This protein binds this small molecule.
Small molecule (SMILES): OC[C@H]1O[C@@H](O[C@H]2[C@H](O)[C@@H](O)[C@@H](O)O[C@@H]2CO)[C@H](O)[C@@H](O)[C@H]1O

Binding-site contacts:
Ligand atom O6 contacts residue TYR125 of chain 1.D at 3.4 Å.
Ligand atom C2 contacts residue SER211 of chain 1.D at 4.0 Å.
Ligand atom C3 contacts residue ASP83 of chain 1.D at 3.4 Å.
Ligand atom O3 contacts residue TYR125 of chain 1.D at 4.2 Å.
Ligand atom O4 contacts residue ASP83 of chain 1.D at 2.6 Å (salt-bridge).
Ligand atom C6 contacts residue ASP80 of chain 1.D at 4.0 Å.
Ligand atom O5 contacts residue SER211 of chain 1.D at 3.0 Å (h-bond).
Ligand atom O3 contacts residue GLY213 of chain 1.D at 2.9 Å (h-bond).
Ligand atom C5 contacts residue SER211 of chain 1.D at 3.7 Å.
Ligand atom O2 contacts residue LEU212 of chain 1.D at 3.1 Å.
Ligand atom O3 contacts residue GLY103 of chain 1.D at 3.8 Å.
Ligand atom O6 contacts residue GLY214 of chain 1.D at 4.2 Å.
Ligand atom O6 contacts residue ASP80 of chain 1.D at 3.5 Å.
Ligand atom O3 contacts residue ASP83 of chain 1.D at 2.6 Å (salt-bridge).
Ligand atom C3 contacts residue ASN127 of chain 1.D at 4.0 Å.
Ligand atom O3 contacts residue GLY104 of chain 1.D at 3.2 Å (h-bond).
Ligand atom O4 contacts residue GLY214 of chain 1.D at 4.2 Å.
Ligand atom O4 contacts residue ALA82 of chain 1.D at 3.6 Å.
Ligand atom O3 contacts residue LEU212 of chain 1.D at 3.9 Å.
Ligand atom C3 contacts residue GLY213 of chain 1.D at 3.8 Å.
Ligand atom O3 contacts residue ASN127 of chain 1.D at 3.1 Å (h-bond).
Ligand atom O2 contacts residue GLU129 of chain 1.D at 4.1 Å.
Ligand atom C4 contacts residue ALA82 of chain 1.D at 4.2 Å (hydrophobic).
Ligand atom O3 contacts residue SER211 of chain 1.D at 3.0 Å (h-bond).
Ligand atom C3 contacts residue SER211 of chain 1.D at 3.9 Å.
Ligand atom C6 contacts residue ALA82 of chain 1.D at 4.1 Å (hydrophobic).
Ligand atom O2 contacts residue GLY213 of chain 1.D at 3.3 Å (h-bond).
Ligand atom C1 contacts residue SER211 of chain 1.D at 3.8 Å.
Ligand atom C6 contacts residue GLY214 of chain 1.D at 3.5 Å.
Ligand atom C6 contacts residue TYR125 of chain 1.D at 3.6 Å (hydrophobic).
Ligand atom O4 contacts residue SER211 of chain 1.D at 3.0 Å (h-bond).
Ligand atom C2 contacts residue GLY213 of chain 1.D at 4.0 Å.
Ligand atom C4 contacts residue TYR125 of chain 1.D at 3.6 Å (hydrophobic).
Ligand atom C5 contacts residue TYR125 of chain 1.D at 3.6 Å (hydrophobic).
Ligand atom C4 contacts residue ASP83 of chain 1.D at 3.0 Å.
Ligand atom C6 contacts residue SER211 of chain 1.D at 3.8 Å.
Ligand atom C4 contacts residue SER211 of chain 1.D at 3.9 Å.
Ligand atom O4 contacts residue SER211 of chain 1.D at 3.8 Å.
Ligand atom O3 contacts residue GLY214 of chain 1.D at 3.6 Å.
Ligand atom C3 contacts residue TYR125 of chain 1.D at 3.8 Å (hydrophobic).

Sequence of chain 1.D:
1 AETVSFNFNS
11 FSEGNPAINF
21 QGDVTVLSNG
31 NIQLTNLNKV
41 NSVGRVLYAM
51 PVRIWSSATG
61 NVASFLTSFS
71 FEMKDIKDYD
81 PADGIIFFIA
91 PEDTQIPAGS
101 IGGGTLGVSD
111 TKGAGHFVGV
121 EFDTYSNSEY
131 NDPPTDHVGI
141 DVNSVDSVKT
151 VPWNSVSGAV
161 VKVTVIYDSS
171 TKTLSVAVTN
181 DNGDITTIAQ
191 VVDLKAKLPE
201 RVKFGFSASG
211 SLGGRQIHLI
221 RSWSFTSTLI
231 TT